Sequence of chain 1.J:
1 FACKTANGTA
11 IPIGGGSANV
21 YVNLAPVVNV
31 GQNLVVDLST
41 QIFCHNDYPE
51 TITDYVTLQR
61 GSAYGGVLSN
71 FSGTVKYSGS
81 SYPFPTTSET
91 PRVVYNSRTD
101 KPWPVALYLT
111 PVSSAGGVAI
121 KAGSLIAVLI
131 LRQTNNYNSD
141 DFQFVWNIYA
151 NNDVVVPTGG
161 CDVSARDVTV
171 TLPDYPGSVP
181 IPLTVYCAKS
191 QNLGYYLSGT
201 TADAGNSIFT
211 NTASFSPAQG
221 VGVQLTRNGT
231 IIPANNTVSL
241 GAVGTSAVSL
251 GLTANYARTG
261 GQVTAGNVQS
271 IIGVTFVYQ

Binding-site contacts:
Ligand atom C5 contacts residue TYR48 of chain 1.J at 3.7 Å (hydrophobic).
Ligand atom C1 contacts residue PHE1 of chain 1.J at 3.5 Å (hydrophobic).
Ligand atom O2 contacts residue PHE1 of chain 1.J at 3.0 Å (h-bond).
Ligand atom C4 contacts residue ASN135 of chain 1.J at 3.6 Å.
Ligand atom O2 contacts residue GLY14 of chain 1.J at 4.1 Å.
Ligand atom C4 contacts residue ASP54 of chain 1.J at 3.7 Å.
Ligand atom O4 contacts residue ASN135 of chain 1.J at 2.5 Å (h-bond).
Ligand atom O6 contacts residue ASP54 of chain 1.J at 2.8 Å (salt-bridge).
Ligand atom O5 contacts residue TYR48 of chain 1.J at 3.9 Å.
Ligand atom O3 contacts residue ASN135 of chain 1.J at 3.2 Å (h-bond).
Ligand atom C6 contacts residue ASP54 of chain 1.J at 3.6 Å.
Ligand atom C6 contacts residue PHE1 of chain 1.J at 3.5 Å (hydrophobic).
Ligand atom C2 contacts residue ASP140 of chain 1.J at 3.6 Å.
Ligand atom C6 contacts residue ASN46 of chain 1.J at 3.3 Å.
Ligand atom C2 contacts residue PHE1 of chain 1.J at 3.8 Å (hydrophobic).
Ligand atom C4 contacts residue PHE1 of chain 1.J at 3.8 Å (hydrophobic).
Ligand atom O4 contacts residue ILE52 of chain 1.J at 3.4 Å.
Ligand atom C1 contacts residue ILE13 of chain 1.J at 3.4 Å (hydrophobic).
Ligand atom O4 contacts residue ASP54 of chain 1.J at 3.3 Å (salt-bridge).
Ligand atom O6 contacts residue ASN46 of chain 1.J at 2.9 Å (h-bond).
Ligand atom O3 contacts residue PHE142 of chain 1.J at 3.8 Å.
Ligand atom O2 contacts residue GLN133 of chain 1.J at 3.8 Å.
Ligand atom C5 contacts residue ILE52 of chain 1.J at 3.5 Å (hydrophobic).
Ligand atom O3 contacts residue ASP140 of chain 1.J at 2.3 Å (salt-bridge).
Ligand atom C5 contacts residue PHE1 of chain 1.J at 3.5 Å (hydrophobic).
Ligand atom O3 contacts residue GLN133 of chain 1.J at 3.4 Å (h-bond).
Ligand atom C6 contacts residue TYR48 of chain 1.J at 3.5 Å (hydrophobic).
Ligand atom C2 contacts residue ILE13 of chain 1.J at 3.2 Å (hydrophobic).
Ligand atom O5 contacts residue ASP47 of chain 1.J at 3.8 Å.
Ligand atom C3 contacts residue ASP140 of chain 1.J at 2.9 Å.
Ligand atom O6 contacts residue TYR48 of chain 1.J at 3.7 Å.
Ligand atom C6 contacts residue ILE52 of chain 1.J at 3.4 Å (hydrophobic).
Ligand atom C1 contacts residue TYR48 of chain 1.J at 4.0 Å (hydrophobic).
Ligand atom O5 contacts residue PHE1 of chain 1.J at 2.7 Å (h-bond).
Ligand atom O1 contacts residue TYR48 of chain 1.J at 3.0 Å.
Ligand atom O6 contacts residue PHE1 of chain 1.J at 2.5 Å (h-bond).
Ligand atom C3 contacts residue ASN135 of chain 1.J at 3.8 Å.
Ligand atom O6 contacts residue ASP47 of chain 1.J at 3.0 Å (salt-bridge).
Ligand atom O2 contacts residue ILE13 of chain 1.J at 3.2 Å.
Ligand atom C6 contacts residue ASP47 of chain 1.J at 3.9 Å.

This protein binds this small molecule.
Small molecule (SMILES): OC[C@H]1O[C@H](O)[C@@H](O)[C@@H](O)[C@@H]1O